This small molecule binds to this protein.
Small molecule (SMILES): Nc1ccn([C@H]2C[C@H](O)[C@@H](COP(=O)(O)O)O2)c(=O)n1

Sequence of chain 8.A:
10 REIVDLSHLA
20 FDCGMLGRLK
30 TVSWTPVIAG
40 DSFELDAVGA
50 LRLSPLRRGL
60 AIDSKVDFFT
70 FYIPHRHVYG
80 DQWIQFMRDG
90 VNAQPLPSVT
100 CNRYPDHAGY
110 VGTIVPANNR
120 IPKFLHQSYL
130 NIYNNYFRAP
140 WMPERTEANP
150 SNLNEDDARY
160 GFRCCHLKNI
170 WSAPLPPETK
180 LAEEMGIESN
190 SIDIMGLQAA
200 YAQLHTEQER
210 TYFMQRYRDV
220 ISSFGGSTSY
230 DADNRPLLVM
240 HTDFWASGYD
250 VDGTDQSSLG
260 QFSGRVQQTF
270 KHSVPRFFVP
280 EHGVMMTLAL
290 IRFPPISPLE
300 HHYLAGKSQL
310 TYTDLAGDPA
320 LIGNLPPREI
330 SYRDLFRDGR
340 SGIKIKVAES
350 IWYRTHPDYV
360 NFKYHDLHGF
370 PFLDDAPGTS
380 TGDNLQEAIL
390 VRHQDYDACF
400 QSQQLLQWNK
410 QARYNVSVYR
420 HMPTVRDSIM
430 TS

Binding-site contacts:
Ligand atom C2' contacts residue LYS25 of chain 8.C at 3.8 Å.
Ligand atom C5' contacts residue ASP242 of chain 8.A at 4.4 Å.
Ligand atom OP2 contacts residue ASP242 of chain 8.A at 3.9 Å.

Sequence of chain 8.C:
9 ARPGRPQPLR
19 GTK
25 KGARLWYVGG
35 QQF